The small molecule below binds the protein below.
Small molecule (SMILES): CC(=O)N[C@@H]1[C@@H](O)[C@H](O)[C@@H](CO)O[C@H]1O

Sequence of chain 1.A:
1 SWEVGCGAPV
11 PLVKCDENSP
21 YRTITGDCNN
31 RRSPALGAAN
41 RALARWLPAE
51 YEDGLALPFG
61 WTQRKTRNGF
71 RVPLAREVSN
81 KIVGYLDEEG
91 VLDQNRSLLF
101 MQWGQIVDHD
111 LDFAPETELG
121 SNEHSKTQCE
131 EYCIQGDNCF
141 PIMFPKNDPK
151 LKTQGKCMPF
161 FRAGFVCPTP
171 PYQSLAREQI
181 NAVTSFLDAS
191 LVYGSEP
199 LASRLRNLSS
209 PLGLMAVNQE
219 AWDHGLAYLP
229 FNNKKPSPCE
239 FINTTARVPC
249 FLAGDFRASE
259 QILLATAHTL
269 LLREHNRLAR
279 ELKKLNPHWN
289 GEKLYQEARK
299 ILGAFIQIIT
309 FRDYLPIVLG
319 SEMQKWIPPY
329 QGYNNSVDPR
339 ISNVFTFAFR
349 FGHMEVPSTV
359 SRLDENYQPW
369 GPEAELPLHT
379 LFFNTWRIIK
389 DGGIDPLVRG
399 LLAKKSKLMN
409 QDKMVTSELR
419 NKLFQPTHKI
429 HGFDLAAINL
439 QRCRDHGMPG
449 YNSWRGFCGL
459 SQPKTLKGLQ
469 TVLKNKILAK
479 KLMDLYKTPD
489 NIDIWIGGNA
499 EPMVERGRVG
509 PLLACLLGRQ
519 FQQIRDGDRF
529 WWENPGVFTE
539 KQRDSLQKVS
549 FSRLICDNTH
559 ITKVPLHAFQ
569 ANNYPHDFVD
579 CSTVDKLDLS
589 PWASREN

Binding-site contacts:
Ligand atom O7 contacts residue ASN205 of chain 1.A at 3.4 Å (h-bond).
Ligand atom C8 contacts residue ALA214 of chain 1.A at 4.2 Å (hydrophobic).
Ligand atom C8 contacts residue ASN205 of chain 1.A at 4.4 Å.
Ligand atom C3 contacts residue GLN217 of chain 1.A at 3.9 Å.
Ligand atom C1 contacts residue ASN205 of chain 1.A at 1.4 Å.
Ligand atom C4 contacts residue ASN205 of chain 1.A at 4.2 Å.
Ligand atom C2 contacts residue ASN205 of chain 1.A at 2.5 Å.
Ligand atom C3 contacts residue ASN205 of chain 1.A at 3.8 Å.
Ligand atom C7 contacts residue GLN217 of chain 1.A at 3.2 Å.
Ligand atom O5 contacts residue SER208 of chain 1.A at 3.1 Å (h-bond).
Ligand atom C7 contacts residue ASN205 of chain 1.A at 3.3 Å.
Ligand atom O6 contacts residue LEU210 of chain 1.A at 4.0 Å.
Ligand atom N2 contacts residue GLN217 of chain 1.A at 3.5 Å (h-bond).
Ligand atom O3 contacts residue GLN217 of chain 1.A at 2.8 Å (h-bond).
Ligand atom C5 contacts residue SER208 of chain 1.A at 3.8 Å.
Ligand atom C8 contacts residue GLN217 of chain 1.A at 3.6 Å.
Ligand atom O7 contacts residue ALA214 of chain 1.A at 3.6 Å.
Ligand atom N2 contacts residue ASN205 of chain 1.A at 2.8 Å (h-bond).
Ligand atom C1 contacts residue SER208 of chain 1.A at 4.0 Å.
Ligand atom C5 contacts residue ASN205 of chain 1.A at 3.6 Å.
Ligand atom C7 contacts residue VAL215 of chain 1.A at 4.1 Å (hydrophobic).
Ligand atom O5 contacts residue ASN205 of chain 1.A at 2.4 Å (h-bond).
Ligand atom C6 contacts residue SER208 of chain 1.A at 3.4 Å.
Ligand atom O7 contacts residue VAL215 of chain 1.A at 3.1 Å (h-bond).
Ligand atom C2 contacts residue GLN217 of chain 1.A at 3.8 Å.
Ligand atom O6 contacts residue SER208 of chain 1.A at 3.9 Å.
Ligand atom C7 contacts residue ALA214 of chain 1.A at 4.4 Å (hydrophobic).
Ligand atom O6 contacts residue LEU212 of chain 1.A at 3.6 Å.
Ligand atom C8 contacts residue VAL215 of chain 1.A at 4.0 Å (hydrophobic).
Ligand atom O7 contacts residue GLN217 of chain 1.A at 3.3 Å (h-bond).
Ligand atom O5 contacts residue LEU212 of chain 1.A at 4.1 Å.
Ligand atom C6 contacts residue LEU210 of chain 1.A at 4.4 Å (hydrophobic).